Binding-site contacts:
Ligand atom O13 contacts residue TYR10 of chain 1.E at 2.9 Å (h-bond).
Ligand atom O15 contacts residue TYR10 of chain 1.E at 2.4 Å (h-bond).
Ligand atom P14 contacts residue TYR10 of chain 1.E at 3.2 Å.
Ligand atom O20 contacts residue ARG84 of chain 1.E at 3.2 Å.
Ligand atom O26 contacts residue LYS25 of chain 1.E at 2.6 Å (salt-bridge).
Ligand atom C04 contacts residue ALA87 of chain 1.F at 3.5 Å (hydrophobic).
Ligand atom N41 contacts residue ALA87 of chain 1.E at 3.4 Å.
Ligand atom C22 contacts residue TYR10 of chain 1.F at 3.3 Å (hydrophobic).
Ligand atom C22 contacts residue ILE83 of chain 1.E at 3.3 Å (hydrophobic).
Ligand atom N01 contacts residue ALA87 of chain 1.F at 3.3 Å (h-bond).
Ligand atom N03 contacts residue ALA87 of chain 1.F at 3.2 Å.
Ligand atom C37 contacts residue TYR10 of chain 1.E at 2.7 Å (hydrophobic).
Ligand atom O26 contacts residue TYR10 of chain 1.F at 2.2 Å (h-bond).
Ligand atom C09 contacts residue ALA87 of chain 1.F at 3.6 Å (hydrophobic).
Ligand atom C36 contacts residue TYR10 of chain 1.E at 2.8 Å (hydrophobic).
Ligand atom C07 contacts residue TYR10 of chain 1.E at 2.7 Å (hydrophobic).
Ligand atom C42 contacts residue TYR10 of chain 1.E at 3.5 Å (hydrophobic).
Ligand atom O10 contacts residue ILE83 of chain 1.F at 3.3 Å.
Ligand atom O44 contacts residue LEU13 of chain 1.F at 3.4 Å.
Ligand atom C40 contacts residue ARG11 of chain 1.E at 3.5 Å.
Ligand atom P24 contacts residue TYR10 of chain 1.F at 3.5 Å.
Ligand atom N39 contacts residue TYR10 of chain 1.E at 3.6 Å.
Ligand atom O20 contacts residue MET80 of chain 1.F at 3.1 Å.
Ligand atom C43 contacts residue LEU13 of chain 1.F at 3.3 Å (hydrophobic).
Ligand atom C12 contacts residue ILE83 of chain 1.F at 3.6 Å (hydrophobic).
Ligand atom N01 contacts residue ARG11 of chain 1.F at 2.9 Å (salt-bridge).
Ligand atom N45 contacts residue ARG11 of chain 1.F at 3.2 Å (salt-bridge).
Ligand atom C21 contacts residue ILE83 of chain 1.E at 3.4 Å (hydrophobic).
Ligand atom C34 contacts residue TYR10 of chain 1.E at 3.0 Å (hydrophobic).
Ligand atom O30 contacts residue PRO89 of chain 1.F at 3.3 Å.
Ligand atom O25 contacts residue MET80 of chain 1.E at 3.0 Å.
Ligand atom O15 contacts residue LYS25 of chain 1.F at 3.1 Å (salt-bridge).
Ligand atom N38 contacts residue TYR10 of chain 1.E at 2.7 Å.
Ligand atom O13 contacts residue ILE83 of chain 1.F at 3.5 Å.
Ligand atom N35 contacts residue TYR10 of chain 1.E at 2.4 Å.
Ligand atom N06 contacts residue TYR10 of chain 1.E at 3.1 Å (h-bond).
Ligand atom C19 contacts residue MET80 of chain 1.F at 3.6 Å (hydrophobic).
Ligand atom N45 contacts residue LEU13 of chain 1.F at 3.3 Å.
Ligand atom N39 contacts residue ARG11 of chain 1.E at 3.0 Å (salt-bridge).
Ligand atom C34 contacts residue TYR10 of chain 1.F at 3.6 Å (hydrophobic).

This small molecule binds to this protein.
Small molecule (SMILES): Nc1nc2c(ncn2[C@@H]2O[C@@H]3COP(=O)(O)O[C@@H]4[C@H](O)[C@@H](COP(=O)(O)O[C@H]3[C@H]2O)O[C@H]4n2cnc3c(N)ncnc32)c(=O)[nH]1

Sequence of chain 1.F:
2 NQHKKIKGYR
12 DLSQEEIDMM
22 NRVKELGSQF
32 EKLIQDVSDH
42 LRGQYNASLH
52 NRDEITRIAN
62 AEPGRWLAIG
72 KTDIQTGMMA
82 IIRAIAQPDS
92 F

Sequence of chain 1.E:
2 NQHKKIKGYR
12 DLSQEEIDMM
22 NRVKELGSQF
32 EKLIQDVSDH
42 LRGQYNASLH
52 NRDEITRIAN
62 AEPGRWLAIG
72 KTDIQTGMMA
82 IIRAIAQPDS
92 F